Sequence of chain 1.F:
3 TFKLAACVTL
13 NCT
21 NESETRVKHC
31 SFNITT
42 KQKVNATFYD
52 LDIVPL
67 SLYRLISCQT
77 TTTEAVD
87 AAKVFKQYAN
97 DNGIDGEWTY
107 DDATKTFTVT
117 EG

Binding-site contacts:
Ligand atom C8 contacts residue ASN13 of chain 1.F at 4.0 Å.
Ligand atom C8 contacts residue SER31 of chain 1.F at 3.8 Å.
Ligand atom C1 contacts residue ASN33 of chain 1.F at 1.5 Å.
Ligand atom O5 contacts residue ASN33 of chain 1.F at 2.5 Å (h-bond).
Ligand atom C3 contacts residue ASN33 of chain 1.F at 3.7 Å.
Ligand atom C8 contacts residue ASN33 of chain 1.F at 4.5 Å.
Ligand atom C6 contacts residue ASN33 of chain 1.F at 3.1 Å.
Ligand atom C8 contacts residue LYS44 of chain 1.F at 3.9 Å.
Ligand atom N2 contacts residue ASN33 of chain 1.F at 3.3 Å (h-bond).
Ligand atom C4 contacts residue ASN33 of chain 1.F at 3.9 Å.
Ligand atom C5 contacts residue ASN33 of chain 1.F at 3.3 Å.
Ligand atom C2 contacts residue ASN33 of chain 1.F at 2.5 Å.
Ligand atom O6 contacts residue ASN33 of chain 1.F at 3.3 Å (h-bond).
Ligand atom O7 contacts residue ASN33 of chain 1.F at 4.1 Å.
Ligand atom C7 contacts residue ASN33 of chain 1.F at 3.9 Å.

This protein binds this small molecule.
Small molecule (SMILES): CC(=O)N[C@@H]1[C@@H](O)[C@H](O)[C@@H](CO)O[C@H]1O